Binding-site contacts:
Ligand atom C6 contacts residue TYR119 of chain 1.A at 3.4 Å (hydrophobic).
Ligand atom O1A contacts residue MG1 of chain 1.G at 1.9 Å.
Ligand atom N9 contacts residue ASN111 of chain 1.A at 3.2 Å (h-bond).
Ligand atom PA contacts residue GLY168 of chain 1.A at 3.8 Å.
Ligand atom N3B contacts residue THR170 of chain 1.A at 3.1 Å (h-bond).
Ligand atom C1' contacts residue ASN111 of chain 1.A at 3.4 Å.
Ligand atom O3G contacts residue SER218 of chain 1.A at 3.7 Å.
Ligand atom PG contacts residue MG1 of chain 1.F at 2.9 Å.
Ligand atom N6 contacts residue TYR100 of chain 1.A at 3.5 Å (h-bond).
Ligand atom C5' contacts residue MG1 of chain 1.G at 3.8 Å.
Ligand atom O2A contacts residue VAL171 of chain 1.A at 3.2 Å (h-bond).
Ligand atom N1 contacts residue TYR119 of chain 1.A at 3.5 Å (h-bond).
Ligand atom O2A contacts residue GLY168 of chain 1.A at 3.1 Å.
Ligand atom O1G contacts residue LYS169 of chain 1.A at 3.5 Å (salt-bridge).
Ligand atom O2G contacts residue MG1 of chain 1.F at 3.7 Å.
Ligand atom C8 contacts residue ASN111 of chain 1.A at 3.3 Å.
Ligand atom C4 contacts residue ASN111 of chain 1.A at 3.8 Å.
Ligand atom O2G contacts residue SER165 of chain 1.A at 2.2 Å (h-bond).
Ligand atom C8 contacts residue GLY168 of chain 1.A at 3.6 Å.
Ligand atom O1G contacts residue GLY166 of chain 1.A at 3.0 Å (h-bond).
Ligand atom PG contacts residue SER165 of chain 1.A at 3.5 Å.
Ligand atom O2G contacts residue GLY166 of chain 1.A at 2.6 Å (h-bond).
Ligand atom O2B contacts residue GLY166 of chain 1.A at 3.4 Å.
Ligand atom O3A contacts residue MG1 of chain 1.G at 3.3 Å.
Ligand atom O5' contacts residue GLY168 of chain 1.A at 3.5 Å.
Ligand atom O1G contacts residue SER165 of chain 1.A at 3.8 Å.
Ligand atom O3G contacts residue SER165 of chain 1.A at 3.9 Å.
Ligand atom PA contacts residue MG1 of chain 1.G at 3.1 Å.
Ligand atom N6 contacts residue TYR119 of chain 1.A at 2.4 Å (h-bond).
Ligand atom O3A contacts residue GLY166 of chain 1.A at 3.8 Å.
Ligand atom O2A contacts residue LYS169 of chain 1.A at 3.5 Å (salt-bridge).
Ligand atom N3B contacts residue MG1 of chain 1.F at 2.9 Å.
Ligand atom O3G contacts residue MG1 of chain 1.F at 2.0 Å.
Ligand atom PG contacts residue GLY166 of chain 1.A at 3.4 Å.
Ligand atom O2A contacts residue THR170 of chain 1.A at 3.1 Å (h-bond).
Ligand atom O1B contacts residue MG1 of chain 1.G at 1.9 Å.
Ligand atom O2G contacts residue ASN216 of chain 1.A at 3.7 Å.
Ligand atom O4' contacts residue ASN111 of chain 1.A at 2.9 Å (h-bond).
Ligand atom C2 contacts residue GLU114 of chain 1.A at 3.6 Å.
Ligand atom PB contacts residue MG1 of chain 1.G at 3.1 Å.

Sequence of chain 1.A:
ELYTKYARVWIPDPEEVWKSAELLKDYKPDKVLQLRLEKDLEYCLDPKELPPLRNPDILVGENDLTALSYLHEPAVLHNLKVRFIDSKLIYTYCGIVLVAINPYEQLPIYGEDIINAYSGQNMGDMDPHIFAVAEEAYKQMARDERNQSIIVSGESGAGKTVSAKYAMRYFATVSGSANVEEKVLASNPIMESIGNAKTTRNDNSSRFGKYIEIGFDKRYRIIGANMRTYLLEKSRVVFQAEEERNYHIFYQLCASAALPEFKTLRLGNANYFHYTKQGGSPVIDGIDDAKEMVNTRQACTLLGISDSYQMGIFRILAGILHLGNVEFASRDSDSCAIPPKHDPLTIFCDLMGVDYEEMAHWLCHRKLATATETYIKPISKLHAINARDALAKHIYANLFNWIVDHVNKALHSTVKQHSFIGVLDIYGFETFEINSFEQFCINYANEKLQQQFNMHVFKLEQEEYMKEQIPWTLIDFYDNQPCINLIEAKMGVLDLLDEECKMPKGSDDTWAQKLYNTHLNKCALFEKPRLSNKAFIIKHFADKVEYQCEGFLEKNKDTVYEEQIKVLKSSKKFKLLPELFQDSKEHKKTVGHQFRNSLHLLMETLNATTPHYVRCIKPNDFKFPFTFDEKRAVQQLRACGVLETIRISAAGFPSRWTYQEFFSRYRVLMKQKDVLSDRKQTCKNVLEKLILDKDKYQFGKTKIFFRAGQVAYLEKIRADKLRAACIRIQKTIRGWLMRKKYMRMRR

The protein below binds the small molecule below.
Small molecule (SMILES): Nc1ncnc2c1ncn2[C@@H]1O[C@H](CO[P](=O)(O)O[P](=O)(O)NP(=O)(O)O)[C@@H](O)[C@H]1O